Binding-site contacts:
Ligand atom OD1 contacts residue VAL97 of chain 1.A at 2.9 Å (h-bond).
Ligand atom O contacts residue GLY96 of chain 1.A at 3.3 Å.
Ligand atom CG contacts residue THR20 of chain 1.A at 2.7 Å.
Ligand atom C contacts residue GLN67 of chain 1.A at 3.6 Å.
Ligand atom OXT contacts residue SER66 of chain 1.A at 2.7 Å (h-bond).
Ligand atom N contacts residue ASP98 of chain 1.A at 2.8 Å (salt-bridge).
Ligand atom ND2 contacts residue MET123 of chain 1.A at 4.0 Å.
Ligand atom OXT contacts residue GLN67 of chain 1.A at 3.6 Å (h-bond).
Ligand atom OXT contacts residue GLY65 of chain 1.A at 3.3 Å.
Ligand atom CA contacts residue ASP98 of chain 1.A at 3.7 Å.
Ligand atom C contacts residue ASP98 of chain 1.A at 3.8 Å.
Ligand atom OXT contacts residue THR20 of chain 1.A at 4.0 Å.
Ligand atom CA contacts residue GLN67 of chain 1.A at 3.8 Å.
Ligand atom OD1 contacts residue GLY96 of chain 1.A at 3.4 Å.
Ligand atom O contacts residue ASP98 of chain 1.A at 3.0 Å (salt-bridge).
Ligand atom CB contacts residue TYR33 of chain 1.A at 3.8 Å (hydrophobic).
Ligand atom O contacts residue VAL97 of chain 1.A at 3.2 Å (h-bond).
Ligand atom C contacts residue GLY96 of chain 1.A at 3.4 Å.
Ligand atom C contacts residue VAL97 of chain 1.A at 3.7 Å (hydrophobic).
Ligand atom O contacts residue SER66 of chain 1.A at 2.6 Å (h-bond).
Ligand atom ND2 contacts residue THR20 of chain 1.A at 3.1 Å (h-bond).
Ligand atom CB contacts residue THR20 of chain 1.A at 3.0 Å.
Ligand atom OD1 contacts residue THR20 of chain 1.A at 3.0 Å (h-bond).
Ligand atom CB contacts residue ASP98 of chain 1.A at 3.3 Å.
Ligand atom ND2 contacts residue VAL97 of chain 1.A at 3.5 Å.
Ligand atom CA contacts residue GLU291 of chain 1.B at 3.5 Å.
Ligand atom CG contacts residue ALA122 of chain 1.A at 3.7 Å (hydrophobic).
Ligand atom CB contacts residue GLU291 of chain 1.B at 3.8 Å.
Ligand atom OD1 contacts residue ALA122 of chain 1.A at 3.6 Å.
Ligand atom C contacts residue SER66 of chain 1.A at 3.4 Å.
Ligand atom OXT contacts residue GLY96 of chain 1.A at 3.2 Å.
Ligand atom N contacts residue GLU291 of chain 1.B at 2.7 Å (salt-bridge).
Ligand atom N contacts residue ASN256 of chain 1.B at 3.5 Å (h-bond).
Ligand atom O contacts residue GLN67 of chain 1.A at 3.9 Å.
Ligand atom CA contacts residue THR20 of chain 1.A at 3.2 Å.
Ligand atom OXT contacts residue VAL35 of chain 1.A at 3.7 Å.
Ligand atom N contacts residue GLN67 of chain 1.A at 2.8 Å (h-bond).
Ligand atom OXT contacts residue GLY19 of chain 1.A at 3.3 Å.
Ligand atom ND2 contacts residue ALA122 of chain 1.A at 3.0 Å (h-bond).
Ligand atom CG contacts residue VAL97 of chain 1.A at 3.5 Å (hydrophobic).

Sequence of chain 1.A:
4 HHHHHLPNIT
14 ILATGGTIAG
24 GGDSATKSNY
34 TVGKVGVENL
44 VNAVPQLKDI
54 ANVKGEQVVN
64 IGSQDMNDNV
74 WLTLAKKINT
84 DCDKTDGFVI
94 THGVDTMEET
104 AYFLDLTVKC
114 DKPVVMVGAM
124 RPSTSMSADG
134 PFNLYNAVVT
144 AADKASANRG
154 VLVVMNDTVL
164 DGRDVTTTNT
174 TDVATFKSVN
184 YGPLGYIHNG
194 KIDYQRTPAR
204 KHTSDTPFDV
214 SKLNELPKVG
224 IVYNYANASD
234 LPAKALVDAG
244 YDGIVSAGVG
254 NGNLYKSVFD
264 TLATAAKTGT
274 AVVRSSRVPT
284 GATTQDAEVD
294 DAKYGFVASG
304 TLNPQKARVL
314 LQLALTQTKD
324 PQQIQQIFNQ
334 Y

A small-molecule ligand and the protein it binds are described below.
Small molecule (SMILES): NC(=O)C[C@H](N)C(=O)O

Sequence of chain 1.B:
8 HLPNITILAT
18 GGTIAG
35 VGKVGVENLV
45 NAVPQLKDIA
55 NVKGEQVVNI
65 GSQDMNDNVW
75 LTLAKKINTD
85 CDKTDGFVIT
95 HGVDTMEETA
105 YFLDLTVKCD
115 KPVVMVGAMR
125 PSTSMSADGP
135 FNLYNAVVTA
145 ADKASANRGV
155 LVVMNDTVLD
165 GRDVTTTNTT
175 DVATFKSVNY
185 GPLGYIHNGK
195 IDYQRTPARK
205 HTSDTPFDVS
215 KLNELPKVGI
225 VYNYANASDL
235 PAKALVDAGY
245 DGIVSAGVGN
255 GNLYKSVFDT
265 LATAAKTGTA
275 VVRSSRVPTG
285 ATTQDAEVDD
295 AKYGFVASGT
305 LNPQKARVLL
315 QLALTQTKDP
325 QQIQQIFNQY